Binding-site contacts:
Ligand atom C5 contacts residue ALA112 of chain 1.H at 3.8 Å (hydrophobic).
Ligand atom N12 contacts residue TYR176 of chain 1.H at 3.7 Å.
Ligand atom C13 contacts residue NAD1 of chain 1.FA at 3.5 Å.
Ligand atom C2 contacts residue PHE223 of chain 1.H at 3.5 Å (hydrophobic).
Ligand atom C16 contacts residue PHE223 of chain 1.H at 3.7 Å (hydrophobic).
Ligand atom C23 contacts residue TYR166 of chain 1.H at 3.1 Å (hydrophobic).
Ligand atom C3 contacts residue MET179 of chain 1.H at 3.7 Å (hydrophobic).
Ligand atom C3 contacts residue PHE113 of chain 1.H at 3.6 Å (hydrophobic).
Ligand atom C22 contacts residue TYR176 of chain 1.H at 3.3 Å (hydrophobic).
Ligand atom C5 contacts residue ALA114 of chain 1.H at 3.5 Å (hydrophobic).
Ligand atom C20 contacts residue PRO174 of chain 1.H at 3.2 Å (hydrophobic).
Ligand atom C10 contacts residue MET179 of chain 1.H at 3.8 Å (hydrophobic).
Ligand atom C1 contacts residue PHE223 of chain 1.H at 3.6 Å (hydrophobic).
Ligand atom C11 contacts residue TYR176 of chain 1.H at 3.8 Å (hydrophobic).
Ligand atom C17 contacts residue TYR176 of chain 1.H at 3.6 Å (hydrophobic).
Ligand atom C20 contacts residue TYR176 of chain 1.H at 3.5 Å (hydrophobic).
Ligand atom C20 contacts residue MET226 of chain 1.H at 3.5 Å (hydrophobic).
Ligand atom C3 contacts residue ALA112 of chain 1.H at 3.6 Å (hydrophobic).
Ligand atom C9 contacts residue ALA216 of chain 1.H at 3.2 Å (hydrophobic).
Ligand atom C8 contacts residue ALA216 of chain 1.H at 3.7 Å (hydrophobic).
Ligand atom O18 contacts residue MET226 of chain 1.H at 3.4 Å (h-bond).
Ligand atom C19 contacts residue TYR176 of chain 1.H at 3.6 Å (hydrophobic).
Ligand atom C5 contacts residue PHE113 of chain 1.H at 3.4 Å (hydrophobic).
Ligand atom O21 contacts residue MET226 of chain 1.H at 3.8 Å.
Ligand atom C20 contacts residue SER175 of chain 1.H at 3.8 Å.
Ligand atom C6 contacts residue LEU119 of chain 1.H at 3.5 Å (hydrophobic).
Ligand atom C10 contacts residue NAD1 of chain 1.FA at 3.4 Å.
Ligand atom C14 contacts residue TYR176 of chain 1.H at 3.6 Å (hydrophobic).
Ligand atom O21 contacts residue TYR176 of chain 1.H at 3.5 Å.
Ligand atom N15 contacts residue NAD1 of chain 1.FA at 2.7 Å (h-bond).
Ligand atom C1 contacts residue NAD1 of chain 1.FA at 3.7 Å.
Ligand atom N15 contacts residue TYR176 of chain 1.H at 3.0 Å (h-bond).
Ligand atom C19 contacts residue TYR166 of chain 1.H at 3.8 Å (hydrophobic).
Ligand atom C7 contacts residue LEU119 of chain 1.H at 3.6 Å (hydrophobic).
Ligand atom C19 contacts residue MET226 of chain 1.H at 3.5 Å (hydrophobic).
Ligand atom C14 contacts residue NAD1 of chain 1.FA at 3.3 Å.
Ligand atom C13 contacts residue TYR176 of chain 1.H at 3.6 Å (hydrophobic).
Ligand atom C10 contacts residue ALA112 of chain 1.H at 3.7 Å (hydrophobic).
Ligand atom C11 contacts residue ALA216 of chain 1.H at 3.8 Å (hydrophobic).
Ligand atom C7 contacts residue ALA216 of chain 1.H at 3.5 Å (hydrophobic).

A small-molecule ligand and the protein it binds are described below.
Small molecule (SMILES): c1cc2c(cc1Cn1cnc3cc4c(cc31)CCCC4)OCO2

Sequence of chain 1.H:
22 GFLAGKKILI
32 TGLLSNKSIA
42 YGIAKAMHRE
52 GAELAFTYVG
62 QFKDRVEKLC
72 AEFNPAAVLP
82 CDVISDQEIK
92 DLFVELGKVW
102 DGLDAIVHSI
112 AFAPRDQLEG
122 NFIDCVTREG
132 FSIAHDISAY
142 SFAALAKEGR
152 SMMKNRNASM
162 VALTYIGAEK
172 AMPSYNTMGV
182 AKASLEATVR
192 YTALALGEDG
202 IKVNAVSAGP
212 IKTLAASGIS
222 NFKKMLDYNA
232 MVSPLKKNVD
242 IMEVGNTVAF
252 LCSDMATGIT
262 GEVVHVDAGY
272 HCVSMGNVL